A protein and the small-molecule ligand that binds it are described below.
Small molecule (SMILES): Nc1ncnc2c1ncn2[C@@H]1O[C@H](COP(=O)(O)OP(=O)(O)OC[C@H]2O[C@H](O)[C@H](O)[C@@H]2O)[C@@H](O)[C@H]1O

Binding-site contacts:
Ligand atom C8 contacts residue TYR272 of chain 1.D at 3.6 Å (hydrophobic).
Ligand atom N3 contacts residue THR187 of chain 1.D at 4.2 Å.
Ligand atom C5D contacts residue GLY312 of chain 1.D at 3.3 Å.
Ligand atom C5 contacts residue TYR272 of chain 1.D at 3.0 Å (hydrophobic).
Ligand atom PB contacts residue GLY312 of chain 1.D at 3.8 Å.
Ligand atom O1A contacts residue PRO311 of chain 1.D at 2.9 Å.
Ligand atom O2B contacts residue PRO311 of chain 1.D at 3.3 Å (h-bond).
Ligand atom C4 contacts residue TYR272 of chain 1.D at 3.2 Å (hydrophobic).
Ligand atom O2B contacts residue GLY310 of chain 1.D at 3.5 Å.
Ligand atom O3A contacts residue LYS155 of chain 1.D at 3.6 Å.
Ligand atom O2B contacts residue GLY312 of chain 1.D at 2.6 Å (h-bond).
Ligand atom PA contacts residue LYS155 of chain 1.D at 4.2 Å.
Ligand atom C6 contacts residue TYR272 of chain 1.D at 3.3 Å (hydrophobic).
Ligand atom C5' contacts residue LYS155 of chain 1.D at 4.1 Å.
Ligand atom O2D contacts residue ARG279 of chain 1.D at 4.0 Å.
Ligand atom C2 contacts residue SER252 of chain 1.D at 3.8 Å.
Ligand atom O2B contacts residue THR313 of chain 1.D at 3.6 Å.
Ligand atom C1' contacts residue LYS155 of chain 1.D at 3.5 Å.
Ligand atom N3 contacts residue TYR272 of chain 1.D at 3.4 Å.
Ligand atom O5' contacts residue LYS155 of chain 1.D at 3.9 Å.
Ligand atom O1A contacts residue GLY310 of chain 1.D at 3.4 Å.
Ligand atom O4' contacts residue LYS155 of chain 1.D at 3.0 Å.
Ligand atom O5D contacts residue GLY312 of chain 1.D at 4.0 Å.
Ligand atom C4' contacts residue LYS155 of chain 1.D at 3.1 Å.
Ligand atom C2 contacts residue TYR272 of chain 1.D at 3.6 Å (hydrophobic).
Ligand atom O2A contacts residue GLY310 of chain 1.D at 3.7 Å.
Ligand atom N1 contacts residue TYR272 of chain 1.D at 3.7 Å.
Ligand atom PA contacts residue GLY309 of chain 1.D at 4.1 Å.
Ligand atom C6 contacts residue THR187 of chain 1.D at 3.6 Å.
Ligand atom O2' contacts residue TYR272 of chain 1.D at 3.1 Å (h-bond).
Ligand atom C2 contacts residue THR187 of chain 1.D at 3.0 Å.
Ligand atom O1B contacts residue GLY312 of chain 1.D at 4.0 Å.
Ligand atom N6 contacts residue THR187 of chain 1.D at 4.0 Å.
Ligand atom N9 contacts residue TYR272 of chain 1.D at 3.7 Å.
Ligand atom N7 contacts residue TYR272 of chain 1.D at 3.2 Å.
Ligand atom N1 contacts residue THR187 of chain 1.D at 2.6 Å.
Ligand atom C2' contacts residue TYR272 of chain 1.D at 4.0 Å (hydrophobic).
Ligand atom O2A contacts residue GLY309 of chain 1.D at 2.9 Å (h-bond).
Ligand atom PA contacts residue GLY310 of chain 1.D at 4.1 Å.
Ligand atom N6 contacts residue TYR272 of chain 1.D at 3.8 Å.

Sequence of chain 1.D:
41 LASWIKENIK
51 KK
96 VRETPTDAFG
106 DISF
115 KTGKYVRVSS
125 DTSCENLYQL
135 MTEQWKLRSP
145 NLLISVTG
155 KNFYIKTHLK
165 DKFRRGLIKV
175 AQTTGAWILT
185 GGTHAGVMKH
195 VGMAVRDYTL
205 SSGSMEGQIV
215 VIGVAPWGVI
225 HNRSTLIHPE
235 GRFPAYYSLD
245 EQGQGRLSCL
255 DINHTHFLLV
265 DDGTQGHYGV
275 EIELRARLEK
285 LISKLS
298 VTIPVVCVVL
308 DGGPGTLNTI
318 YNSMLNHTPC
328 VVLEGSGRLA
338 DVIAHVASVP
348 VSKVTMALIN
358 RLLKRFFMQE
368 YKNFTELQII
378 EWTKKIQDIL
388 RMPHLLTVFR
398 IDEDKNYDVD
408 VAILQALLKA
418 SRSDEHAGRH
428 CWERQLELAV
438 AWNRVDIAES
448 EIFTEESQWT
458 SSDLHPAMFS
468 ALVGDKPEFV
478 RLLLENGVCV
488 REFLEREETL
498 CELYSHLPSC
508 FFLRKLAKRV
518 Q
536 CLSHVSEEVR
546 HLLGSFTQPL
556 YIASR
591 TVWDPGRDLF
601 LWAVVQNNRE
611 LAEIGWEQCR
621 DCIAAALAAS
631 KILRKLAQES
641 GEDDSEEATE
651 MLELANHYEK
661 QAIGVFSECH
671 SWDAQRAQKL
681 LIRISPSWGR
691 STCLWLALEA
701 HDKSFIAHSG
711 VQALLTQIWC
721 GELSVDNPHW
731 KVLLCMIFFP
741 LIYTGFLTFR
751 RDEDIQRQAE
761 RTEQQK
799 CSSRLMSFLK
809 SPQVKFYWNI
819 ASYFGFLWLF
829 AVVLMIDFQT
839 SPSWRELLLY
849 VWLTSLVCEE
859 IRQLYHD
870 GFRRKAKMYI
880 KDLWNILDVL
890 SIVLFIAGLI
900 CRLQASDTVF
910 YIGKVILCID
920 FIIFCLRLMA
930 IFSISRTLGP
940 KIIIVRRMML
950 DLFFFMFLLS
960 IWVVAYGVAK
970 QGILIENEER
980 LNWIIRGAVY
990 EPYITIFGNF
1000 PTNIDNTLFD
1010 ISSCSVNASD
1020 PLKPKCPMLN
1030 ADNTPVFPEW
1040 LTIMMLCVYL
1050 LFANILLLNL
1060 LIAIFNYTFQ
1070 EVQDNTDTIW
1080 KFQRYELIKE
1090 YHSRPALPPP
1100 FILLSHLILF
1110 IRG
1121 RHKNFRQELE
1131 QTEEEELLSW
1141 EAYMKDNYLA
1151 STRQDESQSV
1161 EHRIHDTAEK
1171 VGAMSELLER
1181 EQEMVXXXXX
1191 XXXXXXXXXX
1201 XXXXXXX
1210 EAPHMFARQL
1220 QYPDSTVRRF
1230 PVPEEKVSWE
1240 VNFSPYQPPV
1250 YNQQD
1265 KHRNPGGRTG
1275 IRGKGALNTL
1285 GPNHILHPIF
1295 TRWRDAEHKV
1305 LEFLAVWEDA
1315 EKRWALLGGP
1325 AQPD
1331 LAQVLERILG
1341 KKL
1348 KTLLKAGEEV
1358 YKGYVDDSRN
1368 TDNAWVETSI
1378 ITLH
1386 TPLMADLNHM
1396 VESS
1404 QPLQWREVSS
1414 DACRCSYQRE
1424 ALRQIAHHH